Binding-site contacts:
Ligand atom C8 contacts residue ASN70 of chain 1.B at 4.4 Å.
Ligand atom N2 contacts residue ASN70 of chain 1.B at 2.9 Å (h-bond).
Ligand atom C8 contacts residue SER23 of chain 1.B at 3.8 Å.
Ligand atom C4 contacts residue ASN70 of chain 1.B at 4.2 Å.
Ligand atom C1 contacts residue SER72 of chain 1.B at 3.9 Å.
Ligand atom C2 contacts residue ASN70 of chain 1.B at 2.5 Å.
Ligand atom C3 contacts residue ASN70 of chain 1.B at 3.8 Å.
Ligand atom O6 contacts residue PHE68 of chain 1.B at 3.9 Å.
Ligand atom O7 contacts residue ASN70 of chain 1.B at 3.4 Å (h-bond).
Ligand atom C2 contacts residue SER72 of chain 1.B at 4.2 Å.
Ligand atom N2 contacts residue SER72 of chain 1.B at 3.6 Å.
Ligand atom C1 contacts residue ASN70 of chain 1.B at 1.4 Å.
Ligand atom C5 contacts residue ASN70 of chain 1.B at 3.7 Å.
Ligand atom C7 contacts residue ASN70 of chain 1.B at 3.3 Å.
Ligand atom O5 contacts residue ASN70 of chain 1.B at 2.4 Å (h-bond).
Ligand atom C3 contacts residue SER72 of chain 1.B at 4.3 Å.

Sequence of chain 1.B:
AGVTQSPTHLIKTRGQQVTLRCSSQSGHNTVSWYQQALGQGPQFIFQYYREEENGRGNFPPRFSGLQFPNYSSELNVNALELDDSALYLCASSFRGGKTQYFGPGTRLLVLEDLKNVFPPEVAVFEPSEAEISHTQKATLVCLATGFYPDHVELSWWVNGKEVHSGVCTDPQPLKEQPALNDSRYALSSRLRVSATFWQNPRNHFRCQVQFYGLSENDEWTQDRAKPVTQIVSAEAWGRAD

The small molecule below binds the protein below.
Small molecule (SMILES): CC(=O)N[C@@H]1[C@@H](O)[C@H](O)[C@@H](CO)O[C@H]1O